This protein binds this small molecule.
Small molecule (SMILES): c1coc(CNc2ncnc3sc4c(c23)CCCC4)c1

Sequence of chain 2.A:
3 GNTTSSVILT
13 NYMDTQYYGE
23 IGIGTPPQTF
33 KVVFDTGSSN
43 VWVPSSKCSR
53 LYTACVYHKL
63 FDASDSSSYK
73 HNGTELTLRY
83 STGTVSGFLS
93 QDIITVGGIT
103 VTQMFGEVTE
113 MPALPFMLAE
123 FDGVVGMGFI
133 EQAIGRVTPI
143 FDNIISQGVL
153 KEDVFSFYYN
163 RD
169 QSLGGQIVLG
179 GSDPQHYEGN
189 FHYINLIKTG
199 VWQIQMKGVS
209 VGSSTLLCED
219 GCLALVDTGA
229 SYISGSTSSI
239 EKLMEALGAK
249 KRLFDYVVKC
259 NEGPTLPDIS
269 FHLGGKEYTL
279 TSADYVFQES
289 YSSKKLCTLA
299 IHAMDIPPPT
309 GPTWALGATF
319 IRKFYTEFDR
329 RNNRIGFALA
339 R

Binding-site contacts:
Ligand atom N2 contacts residue GLY227 of chain 2.A at 3.1 Å (h-bond).
Ligand atom C17 contacts residue GLY227 of chain 2.A at 3.6 Å.
Ligand atom C1 contacts residue THR17 of chain 2.A at 3.1 Å.
Ligand atom O20 contacts residue SER229 of chain 2.A at 3.5 Å (h-bond).
Ligand atom C18 contacts residue VAL35 of chain 2.A at 3.7 Å (hydrophobic).
Ligand atom S8 contacts residue PHE118 of chain 2.A at 3.5 Å.
Ligand atom C11 contacts residue ASP37 of chain 2.A at 3.9 Å.
Ligand atom C5 contacts residue DMS1 of chain 2.G at 3.6 Å.
Ligand atom C15 contacts residue PHE123 of chain 2.A at 3.5 Å (hydrophobic).
Ligand atom C1 contacts residue SER229 of chain 2.A at 3.3 Å.
Ligand atom N2 contacts residue DMS1 of chain 2.H at 3.5 Å.
Ligand atom C7 contacts residue PHE123 of chain 2.A at 3.6 Å (hydrophobic).
Ligand atom C17 contacts residue TYR19 of chain 2.A at 3.9 Å (hydrophobic).
Ligand atom O20 contacts residue THR17 of chain 2.A at 3.1 Å (h-bond).
Ligand atom C16 contacts residue THR17 of chain 2.A at 3.1 Å.
Ligand atom C1 contacts residue GLY227 of chain 2.A at 3.3 Å.
Ligand atom C5 contacts residue LEU120 of chain 2.A at 3.7 Å (hydrophobic).
Ligand atom C18 contacts residue GLY227 of chain 2.A at 3.8 Å.
Ligand atom S8 contacts residue THR84 of chain 2.A at 3.8 Å.
Ligand atom C11 contacts residue TYR82 of chain 2.A at 3.5 Å (hydrophobic).
Ligand atom C16 contacts residue GLY227 of chain 2.A at 3.2 Å.
Ligand atom C12 contacts residue VAL126 of chain 2.A at 3.9 Å (hydrophobic).
Ligand atom C7 contacts residue THR84 of chain 2.A at 3.8 Å.
Ligand atom C19 contacts residue ALA228 of chain 2.A at 3.8 Å (hydrophobic).
Ligand atom C15 contacts residue DMS1 of chain 2.H at 3.8 Å.
Ligand atom O20 contacts residue ALA228 of chain 2.A at 3.4 Å.
Ligand atom S8 contacts residue PRO117 of chain 2.A at 3.8 Å.
Ligand atom C19 contacts residue GLY227 of chain 2.A at 3.8 Å.
Ligand atom N4 contacts residue DMS1 of chain 2.H at 3.5 Å.
Ligand atom C1 contacts residue DMS1 of chain 2.H at 3.6 Å.
Ligand atom C14 contacts residue PHE123 of chain 2.A at 3.7 Å (hydrophobic).
Ligand atom C10 contacts residue TYR82 of chain 2.A at 3.6 Å (hydrophobic).
Ligand atom C18 contacts residue TYR19 of chain 2.A at 3.4 Å (hydrophobic).
Ligand atom C18 contacts residue THR226 of chain 2.A at 3.3 Å.
Ligand atom C3 contacts residue DMS1 of chain 2.H at 3.3 Å.
Ligand atom C19 contacts residue THR226 of chain 2.A at 3.1 Å.
Ligand atom O20 contacts residue GLY227 of chain 2.A at 3.5 Å.
Ligand atom N4 contacts residue DMS1 of chain 2.G at 3.2 Å.
Ligand atom C13 contacts residue GLY227 of chain 2.A at 3.2 Å.
Ligand atom C17 contacts residue VAL35 of chain 2.A at 3.6 Å (hydrophobic).